Sequence of chain 1.J:
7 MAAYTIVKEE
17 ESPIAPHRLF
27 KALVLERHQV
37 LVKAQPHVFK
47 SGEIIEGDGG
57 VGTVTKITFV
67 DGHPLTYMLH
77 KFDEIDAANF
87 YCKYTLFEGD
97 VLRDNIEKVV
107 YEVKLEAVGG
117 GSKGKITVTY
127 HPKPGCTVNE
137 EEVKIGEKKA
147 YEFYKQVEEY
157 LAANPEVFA

A small-molecule ligand and the protein it binds are described below.
Small molecule (SMILES): O=S(=O)(O)c1cccc2cccc(Nc3ccccc3)c12

Binding-site contacts:
Ligand atom O1 contacts residue MET74 of chain 1.J at 3.8 Å.
Ligand atom N contacts residue MET74 of chain 1.J at 4.1 Å.
Ligand atom C6 contacts residue PHE45 of chain 1.J at 3.4 Å (hydrophobic).
Ligand atom C8 contacts residue LEU37 of chain 1.J at 3.7 Å (hydrophobic).
Ligand atom C12 contacts residue TYR107 of chain 1.J at 3.5 Å (hydrophobic).
Ligand atom O3 contacts residue GLY142 of chain 1.J at 3.6 Å.
Ligand atom C14 contacts residue GLY142 of chain 1.J at 3.8 Å.
Ligand atom O2 contacts residue ALA146 of chain 1.J at 4.0 Å.
Ligand atom S contacts residue ARG33 of chain 1.J at 3.7 Å.
Ligand atom C6 contacts residue GLN41 of chain 1.J at 3.9 Å.
Ligand atom C9 contacts residue LYS145 of chain 1.J at 4.0 Å.
Ligand atom C14 contacts residue VAL97 of chain 1.J at 3.8 Å (hydrophobic).
Ligand atom C10 contacts residue PHE45 of chain 1.J at 4.1 Å (hydrophobic).
Ligand atom C3 contacts residue LYS145 of chain 1.J at 4.2 Å.
Ligand atom C11 contacts residue VAL97 of chain 1.J at 3.6 Å (hydrophobic).
Ligand atom C4 contacts residue PHE65 of chain 1.J at 4.1 Å (hydrophobic).
Ligand atom C13 contacts residue TYR107 of chain 1.J at 3.5 Å (hydrophobic).
Ligand atom O3 contacts residue ALA146 of chain 1.J at 3.8 Å.
Ligand atom C7 contacts residue LYS145 of chain 1.J at 3.8 Å.
Ligand atom C13 contacts residue VAL97 of chain 1.J at 4.0 Å (hydrophobic).
Ligand atom C4 contacts residue LYS145 of chain 1.J at 3.9 Å.
Ligand atom C16 contacts residue GLY142 of chain 1.J at 3.6 Å.
Ligand atom C7 contacts residue LEU37 of chain 1.J at 3.8 Å (hydrophobic).
Ligand atom C12 contacts residue VAL97 of chain 1.J at 4.0 Å (hydrophobic).
Ligand atom C2 contacts residue VAL97 of chain 1.J at 3.6 Å (hydrophobic).
Ligand atom C12 contacts residue LEU92 of chain 1.J at 3.8 Å (hydrophobic).
Ligand atom C16 contacts residue VAL97 of chain 1.J at 3.4 Å (hydrophobic).
Ligand atom C7 contacts residue PHE45 of chain 1.J at 3.6 Å (hydrophobic).
Ligand atom C6 contacts residue LYS145 of chain 1.J at 4.2 Å.
Ligand atom O2 contacts residue ARG33 of chain 1.J at 2.2 Å (salt-bridge).
Ligand atom C8 contacts residue LYS145 of chain 1.J at 3.6 Å.
Ligand atom C7 contacts residue GLN41 of chain 1.J at 3.3 Å.
Ligand atom C15 contacts residue VAL97 of chain 1.J at 3.5 Å (hydrophobic).
Ligand atom C15 contacts residue GLY142 of chain 1.J at 3.4 Å.
Ligand atom C5 contacts residue PHE45 of chain 1.J at 3.5 Å (hydrophobic).
Ligand atom C10 contacts residue LYS145 of chain 1.J at 3.8 Å.
Ligand atom C5 contacts residue LYS145 of chain 1.J at 3.9 Å.
Ligand atom C3 contacts residue PHE65 of chain 1.J at 3.9 Å (hydrophobic).
Ligand atom C4 contacts residue PHE45 of chain 1.J at 3.9 Å (hydrophobic).
Ligand atom C13 contacts residue LEU92 of chain 1.J at 3.5 Å (hydrophobic).